A protein and the small-molecule ligand that binds it are described below.
Small molecule (SMILES): CC(=O)N[C@H]1[C@H](O[C@H]2[C@H](O[C@@H]3O[C@@H](C)[C@@H](O)[C@@H](O)[C@@H]3O)[C@@H](NC(C)=O)CO[C@@H]2CO[C@@H]2O[C@@H](C)[C@@H](O)[C@@H](O)[C@@H]2O)O[C@H](CO)[C@@H](O)[C@@H]1O

Binding-site contacts:
Ligand atom C6 contacts residue THR17 of chain 1.C at 3.3 Å.
Ligand atom C1 contacts residue THR17 of chain 1.C at 3.5 Å.
Ligand atom C3 contacts residue ASN15 of chain 1.C at 3.8 Å.
Ligand atom O5 contacts residue ASN105 of chain 1.C at 3.3 Å (h-bond).
Ligand atom C1 contacts residue ASN15 of chain 1.C at 1.4 Å.
Ligand atom O5 contacts residue ASN15 of chain 1.C at 2.3 Å (h-bond).
Ligand atom O7 contacts residue ASN15 of chain 1.C at 3.8 Å.
Ligand atom C4 contacts residue ASN15 of chain 1.C at 4.2 Å.
Ligand atom C1 contacts residue ASN105 of chain 1.C at 3.8 Å.
Ligand atom C7 contacts residue ASN15 of chain 1.C at 3.5 Å.
Ligand atom C6 contacts residue ILE16 of chain 1.C at 4.4 Å (hydrophobic).
Ligand atom C2 contacts residue ASN15 of chain 1.C at 2.5 Å.
Ligand atom O5 contacts residue THR17 of chain 1.C at 2.6 Å (h-bond).
Ligand atom O6 contacts residue THR17 of chain 1.C at 4.2 Å.
Ligand atom C8 contacts residue VAL107 of chain 1.C at 4.2 Å (hydrophobic).
Ligand atom C6 contacts residue ASN15 of chain 1.C at 3.4 Å.
Ligand atom C5 contacts residue ASN15 of chain 1.C at 3.6 Å.
Ligand atom C5 contacts residue ASN105 of chain 1.C at 3.4 Å.
Ligand atom C6 contacts residue THR17 of chain 1.C at 3.6 Å.
Ligand atom C6 contacts residue ASN105 of chain 1.C at 3.6 Å.
Ligand atom N2 contacts residue ASN15 of chain 1.C at 2.9 Å (h-bond).
Ligand atom O5 contacts residue ASN105 of chain 1.C at 4.4 Å.
Ligand atom C8 contacts residue ASN105 of chain 1.C at 4.4 Å.
Ligand atom O5 contacts residue THR17 of chain 1.C at 4.4 Å.
Ligand atom C5 contacts residue ASN15 of chain 1.C at 4.2 Å.
Ligand atom C5 contacts residue THR17 of chain 1.C at 3.5 Å.

Sequence of chain 1.C:
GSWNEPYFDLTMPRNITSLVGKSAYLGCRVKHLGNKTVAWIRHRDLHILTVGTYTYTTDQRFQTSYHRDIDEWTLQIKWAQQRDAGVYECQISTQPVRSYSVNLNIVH